Binding-site contacts:
Ligand atom C09 contacts residue ZN1 of chain 1.YB at 2.7 Å.
Ligand atom C16 contacts residue GLY405 of chain 1.L at 3.6 Å.
Ligand atom O01 contacts residue LEU403 of chain 1.L at 3.5 Å (h-bond).
Ligand atom O12 contacts residue ASP295 of chain 1.L at 2.9 Å (salt-bridge).
Ligand atom C09 contacts residue ZN1 of chain 1.XB at 3.6 Å.
Ligand atom C19 contacts residue ALA493 of chain 1.L at 3.6 Å (hydrophobic).
Ligand atom N10 contacts residue CO31 of chain 1.WB at 2.6 Å (h-bond).
Ligand atom C21 contacts residue PHE499 of chain 1.L at 3.4 Å (hydrophobic).
Ligand atom C14 contacts residue LEU403 of chain 1.L at 3.6 Å (hydrophobic).
Ligand atom C13 contacts residue GLY405 of chain 1.L at 3.6 Å.
Ligand atom C15 contacts residue GLY405 of chain 1.L at 3.7 Å.
Ligand atom O11 contacts residue ZN1 of chain 1.XB at 2.1 Å.
Ligand atom O11 contacts residue CO31 of chain 1.WB at 2.8 Å (h-bond).
Ligand atom C19 contacts residue LEU408 of chain 1.L at 3.5 Å (hydrophobic).
Ligand atom C20 contacts residue LEU408 of chain 1.L at 3.5 Å (hydrophobic).
Ligand atom C09 contacts residue ASP375 of chain 1.L at 3.1 Å.
Ligand atom O01 contacts residue THR404 of chain 1.L at 3.3 Å.
Ligand atom N10 contacts residue ZN1 of chain 1.YB at 2.9 Å.
Ligand atom C09 contacts residue ASP295 of chain 1.L at 3.7 Å.
Ligand atom C18 contacts residue ALA493 of chain 1.L at 3.7 Å (hydrophobic).
Ligand atom N10 contacts residue LEU403 of chain 1.L at 3.1 Å (h-bond).
Ligand atom C06 contacts residue ASN373 of chain 1.L at 3.7 Å.
Ligand atom N10 contacts residue ZN1 of chain 1.XB at 3.0 Å.
Ligand atom O11 contacts residue ASP295 of chain 1.L at 3.3 Å (salt-bridge).
Ligand atom O11 contacts residue ZN1 of chain 1.YB at 2.4 Å.
Ligand atom O12 contacts residue ZN1 of chain 1.XB at 3.5 Å.
Ligand atom O01 contacts residue GLY405 of chain 1.L at 3.6 Å (h-bond).
Ligand atom C14 contacts residue GLY405 of chain 1.L at 3.6 Å.
Ligand atom C08 contacts residue LEU403 of chain 1.L at 3.2 Å (hydrophobic).
Ligand atom O11 contacts residue GLU377 of chain 1.L at 2.6 Å (salt-bridge).
Ligand atom N10 contacts residue ASP375 of chain 1.L at 3.1 Å (salt-bridge).
Ligand atom C09 contacts residue LEU403 of chain 1.L at 3.6 Å (hydrophobic).
Ligand atom N10 contacts residue LYS290 of chain 1.L at 3.4 Å (salt-bridge).
Ligand atom O11 contacts residue GLY378 of chain 1.L at 3.6 Å (h-bond).
Ligand atom O12 contacts residue ZN1 of chain 1.YB at 2.0 Å.
Ligand atom C21 contacts residue LEU408 of chain 1.L at 3.7 Å (hydrophobic).
Ligand atom O11 contacts residue ASP375 of chain 1.L at 3.1 Å (salt-bridge).
Ligand atom O12 contacts residue ASP375 of chain 1.L at 2.9 Å (salt-bridge).
Ligand atom O12 contacts residue LYS302 of chain 1.L at 3.1 Å (salt-bridge).
Ligand atom O11 contacts residue LYS290 of chain 1.L at 2.9 Å (salt-bridge).

The protein below binds the small molecule below.
Small molecule (SMILES): CC(C)(C)C(=O)N[C@@H](C(=O)NO)c1ccc(-c2ccc(CO)cc2)cc1

Sequence of chain 1.L:
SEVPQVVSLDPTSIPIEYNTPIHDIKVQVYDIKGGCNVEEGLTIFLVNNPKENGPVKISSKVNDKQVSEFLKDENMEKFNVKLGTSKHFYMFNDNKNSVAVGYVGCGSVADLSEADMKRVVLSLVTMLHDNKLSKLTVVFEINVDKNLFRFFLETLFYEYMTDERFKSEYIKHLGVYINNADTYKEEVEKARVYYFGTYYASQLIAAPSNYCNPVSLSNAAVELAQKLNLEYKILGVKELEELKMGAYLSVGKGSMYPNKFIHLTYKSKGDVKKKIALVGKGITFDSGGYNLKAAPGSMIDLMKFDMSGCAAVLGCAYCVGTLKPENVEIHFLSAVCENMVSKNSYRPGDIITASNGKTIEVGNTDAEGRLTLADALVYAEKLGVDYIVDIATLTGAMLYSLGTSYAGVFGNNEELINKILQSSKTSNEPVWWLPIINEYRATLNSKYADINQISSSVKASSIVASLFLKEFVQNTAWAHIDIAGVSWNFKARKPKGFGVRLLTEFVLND